Binding-site contacts:
Ligand atom C8 contacts residue ASN200 of chain 1.A at 4.4 Å.
Ligand atom C7 contacts residue ASN200 of chain 1.A at 3.1 Å.
Ligand atom C6 contacts residue ARG195 of chain 1.A at 4.0 Å.
Ligand atom O5 contacts residue ASN200 of chain 1.A at 2.3 Å (h-bond).
Ligand atom O6 contacts residue LYS188 of chain 1.A at 4.3 Å.
Ligand atom C2 contacts residue ASN200 of chain 1.A at 2.4 Å.
Ligand atom O7 contacts residue ASN200 of chain 1.A at 2.9 Å (h-bond).
Ligand atom C1 contacts residue MET168 of chain 1.C at 4.1 Å (hydrophobic).
Ligand atom C1 contacts residue ASN200 of chain 1.A at 1.4 Å.
Ligand atom O5 contacts residue MET168 of chain 1.C at 3.6 Å.
Ligand atom C3 contacts residue ASN200 of chain 1.A at 3.8 Å.
Ligand atom C4 contacts residue ASN200 of chain 1.A at 4.2 Å.
Ligand atom N2 contacts residue ASN200 of chain 1.A at 2.9 Å (h-bond).
Ligand atom C5 contacts residue ASN200 of chain 1.A at 3.6 Å.

This small molecule binds to this protein.
Small molecule (SMILES): CC(=O)N[C@@H]1[C@@H](O)[C@H](O)[C@@H](CO)O[C@H]1O

Sequence of chain 1.A:
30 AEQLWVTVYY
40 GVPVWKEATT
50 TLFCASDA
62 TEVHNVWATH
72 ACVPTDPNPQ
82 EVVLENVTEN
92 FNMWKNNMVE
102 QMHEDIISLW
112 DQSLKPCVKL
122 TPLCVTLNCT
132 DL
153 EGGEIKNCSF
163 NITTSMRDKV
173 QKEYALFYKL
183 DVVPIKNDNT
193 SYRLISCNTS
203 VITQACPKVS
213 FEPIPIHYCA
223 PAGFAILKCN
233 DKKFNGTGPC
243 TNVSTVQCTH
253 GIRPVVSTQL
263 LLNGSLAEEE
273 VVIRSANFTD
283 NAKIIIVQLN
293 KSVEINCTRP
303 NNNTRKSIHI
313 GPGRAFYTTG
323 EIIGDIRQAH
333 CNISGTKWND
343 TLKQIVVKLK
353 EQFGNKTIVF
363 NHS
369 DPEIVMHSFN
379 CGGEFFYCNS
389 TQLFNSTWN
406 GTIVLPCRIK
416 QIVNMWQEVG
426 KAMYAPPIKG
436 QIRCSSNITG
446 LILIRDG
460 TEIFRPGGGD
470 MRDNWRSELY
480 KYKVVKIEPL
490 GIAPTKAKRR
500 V

Sequence of chain 1.C:
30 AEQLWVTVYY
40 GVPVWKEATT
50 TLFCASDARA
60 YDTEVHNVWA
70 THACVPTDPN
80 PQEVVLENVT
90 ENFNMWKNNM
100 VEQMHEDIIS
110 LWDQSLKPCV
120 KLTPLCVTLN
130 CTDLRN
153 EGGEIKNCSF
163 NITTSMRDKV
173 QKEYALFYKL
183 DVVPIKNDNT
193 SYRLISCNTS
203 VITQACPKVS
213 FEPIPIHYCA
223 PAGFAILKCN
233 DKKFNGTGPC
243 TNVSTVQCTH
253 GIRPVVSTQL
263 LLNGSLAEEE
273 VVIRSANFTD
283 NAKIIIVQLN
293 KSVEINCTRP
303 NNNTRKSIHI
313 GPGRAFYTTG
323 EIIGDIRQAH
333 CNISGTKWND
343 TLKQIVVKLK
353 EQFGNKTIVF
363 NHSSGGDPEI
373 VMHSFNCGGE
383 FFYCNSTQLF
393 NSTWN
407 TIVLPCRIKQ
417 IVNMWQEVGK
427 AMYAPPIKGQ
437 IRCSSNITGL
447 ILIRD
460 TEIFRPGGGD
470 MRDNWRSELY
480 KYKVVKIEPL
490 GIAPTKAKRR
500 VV